Sequence of chain 1.A:
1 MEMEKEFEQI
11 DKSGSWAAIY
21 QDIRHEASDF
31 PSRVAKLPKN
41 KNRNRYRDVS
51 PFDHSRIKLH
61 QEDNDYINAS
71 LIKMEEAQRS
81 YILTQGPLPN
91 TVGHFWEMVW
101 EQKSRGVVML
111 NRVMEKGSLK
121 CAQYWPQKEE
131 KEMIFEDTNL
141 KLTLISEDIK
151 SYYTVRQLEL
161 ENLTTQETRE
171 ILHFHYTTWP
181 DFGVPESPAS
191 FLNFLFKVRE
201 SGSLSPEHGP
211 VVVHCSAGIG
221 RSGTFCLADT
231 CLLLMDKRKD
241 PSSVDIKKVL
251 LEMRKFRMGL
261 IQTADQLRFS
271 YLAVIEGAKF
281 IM

This protein binds this small molecule.
Small molecule (SMILES): CCc1cc2c(=O)[nH]cnc2s1

Binding-site contacts:
Ligand atom C02 contacts residue PHE280 of chain 1.A at 4.3 Å (hydrophobic).
Ligand atom C03 contacts residue PHE196 of chain 1.A at 4.1 Å (hydrophobic).
Ligand atom C03 contacts residue PHE280 of chain 1.A at 3.2 Å (hydrophobic).
Ligand atom S12 contacts residue PHE280 of chain 1.A at 2.8 Å.
Ligand atom C09 contacts residue PHE280 of chain 1.A at 3.4 Å (hydrophobic).
Ligand atom C05 contacts residue PHE196 of chain 1.A at 2.4 Å (hydrophobic).
Ligand atom O07 contacts residue PHE196 of chain 1.A at 2.2 Å.
Ligand atom C09 contacts residue ASN193 of chain 1.A at 4.4 Å.
Ligand atom N10 contacts residue PHE280 of chain 1.A at 3.2 Å.
Ligand atom C04 contacts residue PHE280 of chain 1.A at 3.1 Å (hydrophobic).
Ligand atom C09 contacts residue PHE196 of chain 1.A at 1.3 Å (hydrophobic).
Ligand atom N08 contacts residue PHE280 of chain 1.A at 3.3 Å.
Ligand atom C09 contacts residue LEU192 of chain 1.A at 4.0 Å (hydrophobic).
Ligand atom N08 contacts residue PHE196 of chain 1.A at 0.9 Å.
Ligand atom N10 contacts residue PHE196 of chain 1.A at 2.1 Å.
Ligand atom C11 contacts residue PHE196 of chain 1.A at 2.2 Å (hydrophobic).
Ligand atom O07 contacts residue PHE280 of chain 1.A at 3.5 Å.
Ligand atom C02 contacts residue GLU200 of chain 1.A at 4.4 Å.
Ligand atom O07 contacts residue ILE281 of chain 1.A at 4.2 Å.
Ligand atom N10 contacts residue ASN193 of chain 1.A at 4.4 Å.
Ligand atom C06 contacts residue PHE280 of chain 1.A at 2.9 Å (hydrophobic).
Ligand atom C06 contacts residue PHE196 of chain 1.A at 1.6 Å (hydrophobic).
Ligand atom C05 contacts residue PHE280 of chain 1.A at 2.7 Å (hydrophobic).
Ligand atom S12 contacts residue PHE196 of chain 1.A at 3.5 Å.
Ligand atom C11 contacts residue PHE280 of chain 1.A at 2.6 Å (hydrophobic).
Ligand atom C04 contacts residue PHE196 of chain 1.A at 3.5 Å (hydrophobic).
Ligand atom N10 contacts residue LEU192 of chain 1.A at 4.4 Å.